Binding-site contacts:
Ligand atom C2 contacts residue THR156 of chain 45.A at 4.2 Å.
Ligand atom O5 contacts residue ASN154 of chain 45.A at 2.3 Å (h-bond).
Ligand atom O7 contacts residue ASN154 of chain 45.A at 4.3 Å.
Ligand atom N2 contacts residue ASN154 of chain 45.A at 2.9 Å (h-bond).
Ligand atom C2 contacts residue ASN154 of chain 45.A at 2.5 Å.
Ligand atom C8 contacts residue ASN154 of chain 45.A at 2.8 Å.
Ligand atom O5 contacts residue MET151 of chain 45.A at 3.9 Å.
Ligand atom C3 contacts residue THR156 of chain 45.A at 4.5 Å.
Ligand atom C5 contacts residue ASN154 of chain 45.A at 3.7 Å.
Ligand atom C1 contacts residue THR156 of chain 45.A at 3.2 Å.
Ligand atom C5 contacts residue THR156 of chain 45.A at 4.1 Å.
Ligand atom C6 contacts residue MET151 of chain 45.A at 4.0 Å (hydrophobic).
Ligand atom O5 contacts residue THR156 of chain 45.A at 3.9 Å.
Ligand atom C7 contacts residue ASN154 of chain 45.A at 3.3 Å.
Ligand atom O6 contacts residue MET151 of chain 45.A at 4.0 Å.
Ligand atom C4 contacts residue ASN154 of chain 45.A at 4.3 Å.
Ligand atom C1 contacts residue ASN154 of chain 45.A at 1.4 Å.
Ligand atom N2 contacts residue THR156 of chain 45.A at 4.3 Å.
Ligand atom C3 contacts residue ASN154 of chain 45.A at 3.8 Å.

This protein binds this small molecule.
Small molecule (SMILES): CC(=O)N[C@@H]1[C@@H](O)[C@H](O)[C@@H](CO)O[C@H]1O

Sequence of chain 45.A:
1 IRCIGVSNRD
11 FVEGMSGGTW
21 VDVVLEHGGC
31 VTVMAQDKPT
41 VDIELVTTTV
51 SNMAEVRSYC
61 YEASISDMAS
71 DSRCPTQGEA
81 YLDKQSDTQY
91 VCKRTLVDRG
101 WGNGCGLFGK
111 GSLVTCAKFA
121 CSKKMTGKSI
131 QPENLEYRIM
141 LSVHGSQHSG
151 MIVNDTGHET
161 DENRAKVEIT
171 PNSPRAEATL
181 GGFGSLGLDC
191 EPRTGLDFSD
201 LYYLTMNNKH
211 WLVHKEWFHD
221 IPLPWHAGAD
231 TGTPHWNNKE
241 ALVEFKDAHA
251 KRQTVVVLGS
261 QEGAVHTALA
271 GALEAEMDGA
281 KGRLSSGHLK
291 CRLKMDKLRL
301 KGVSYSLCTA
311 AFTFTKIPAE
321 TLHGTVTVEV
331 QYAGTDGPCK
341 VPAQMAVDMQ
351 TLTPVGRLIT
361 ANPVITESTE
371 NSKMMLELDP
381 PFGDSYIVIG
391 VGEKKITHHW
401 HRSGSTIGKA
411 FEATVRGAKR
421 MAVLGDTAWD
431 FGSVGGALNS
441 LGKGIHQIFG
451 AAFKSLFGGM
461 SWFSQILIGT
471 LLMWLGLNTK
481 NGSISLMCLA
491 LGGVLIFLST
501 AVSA